Binding-site contacts:
Ligand atom C5 contacts residue TYR72 of chain 4.E at 3.5 Å (hydrophobic).
Ligand atom O6 contacts residue ASN93 of chain 4.E at 2.8 Å (h-bond).
Ligand atom O10 contacts residue THR291 of chain 4.E at 4.0 Å.
Ligand atom O1B contacts residue ARG77 of chain 4.E at 2.8 Å (salt-bridge).
Ligand atom O1B contacts residue TYR72 of chain 4.E at 3.7 Å.
Ligand atom C7 contacts residue TYR72 of chain 4.E at 4.2 Å (hydrophobic).
Ligand atom C3 contacts residue GLY78 of chain 4.E at 4.2 Å.
Ligand atom C4 contacts residue ARG77 of chain 4.E at 4.2 Å.
Ligand atom C2 contacts residue GLY78 of chain 4.E at 4.2 Å.
Ligand atom C3 contacts residue VAL296 of chain 4.E at 3.5 Å (hydrophobic).
Ligand atom C4 contacts residue TYR72 of chain 4.E at 3.2 Å (hydrophobic).
Ligand atom O1A contacts residue ARG77 of chain 4.E at 3.1 Å (salt-bridge).
Ligand atom O1A contacts residue GLY78 of chain 4.E at 3.6 Å (h-bond).
Ligand atom C1 contacts residue TYR72 of chain 4.E at 3.7 Å (hydrophobic).
Ligand atom O10 contacts residue ASN293 of chain 4.E at 3.8 Å.
Ligand atom O3 contacts residue VAL296 of chain 4.E at 4.2 Å.
Ligand atom O3 contacts residue GLY78 of chain 4.E at 3.6 Å.
Ligand atom C3 contacts residue HIS298 of chain 4.E at 3.6 Å.
Ligand atom C6 contacts residue ASN93 of chain 4.E at 3.5 Å.
Ligand atom C6 contacts residue TYR72 of chain 4.E at 3.5 Å (hydrophobic).
Ligand atom O6 contacts residue GLY78 of chain 4.E at 3.8 Å.
Ligand atom C4 contacts residue GLY78 of chain 4.E at 3.4 Å.
Ligand atom O4 contacts residue THR291 of chain 4.E at 3.4 Å.
Ligand atom N5 contacts residue TYR72 of chain 4.E at 3.2 Å (h-bond).
Ligand atom O4 contacts residue VAL296 of chain 4.E at 4.2 Å.
Ligand atom O1A contacts residue TYR72 of chain 4.E at 3.4 Å.
Ligand atom O4 contacts residue GLY78 of chain 4.E at 3.1 Å.
Ligand atom C8 contacts residue TYR72 of chain 4.E at 4.2 Å (hydrophobic).
Ligand atom O4 contacts residue ILE79 of chain 4.E at 3.4 Å (h-bond).
Ligand atom C4 contacts residue HIS298 of chain 4.E at 3.7 Å.
Ligand atom C10 contacts residue TYR72 of chain 4.E at 4.2 Å (hydrophobic).
Ligand atom O4 contacts residue TYR72 of chain 4.E at 3.9 Å.
Ligand atom O8 contacts residue TYR72 of chain 4.E at 3.2 Å (h-bond).
Ligand atom O4 contacts residue HIS298 of chain 4.E at 3.1 Å (h-bond).
Ligand atom C3 contacts residue GLY78 of chain 4.E at 4.1 Å.
Ligand atom O6 contacts residue ARG77 of chain 4.E at 4.0 Å.
Ligand atom C11 contacts residue ASP85 of chain 4.A at 3.8 Å.
Ligand atom C5 contacts residue ASN93 of chain 4.E at 4.3 Å.
Ligand atom O6 contacts residue THR94 of chain 4.E at 3.7 Å.
Ligand atom C1 contacts residue ARG77 of chain 4.E at 3.4 Å.

This small molecule binds to this protein.
Small molecule (SMILES): CC(=O)N[C@H]1[C@H]([C@H](O)[C@H](O)CO)O[C@@](O[C@H]2[C@@H](O)[C@@H](CO)O[C@@H](O[C@H]3[C@H](O)[C@@H](O)[C@H](O)O[C@@H]3CO)[C@@H]2O)(C(=O)O)C[C@@H]1O

Sequence of chain 4.A:
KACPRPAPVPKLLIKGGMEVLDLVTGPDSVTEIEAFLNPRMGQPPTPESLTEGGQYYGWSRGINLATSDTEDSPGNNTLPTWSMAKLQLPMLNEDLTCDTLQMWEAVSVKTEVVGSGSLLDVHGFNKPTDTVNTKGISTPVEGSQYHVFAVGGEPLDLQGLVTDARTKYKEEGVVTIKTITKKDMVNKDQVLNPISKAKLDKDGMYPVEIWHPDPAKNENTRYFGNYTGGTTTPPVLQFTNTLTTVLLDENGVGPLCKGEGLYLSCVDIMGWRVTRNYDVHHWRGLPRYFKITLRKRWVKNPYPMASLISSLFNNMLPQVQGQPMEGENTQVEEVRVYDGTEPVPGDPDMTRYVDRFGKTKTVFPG

Sequence of chain 4.E:
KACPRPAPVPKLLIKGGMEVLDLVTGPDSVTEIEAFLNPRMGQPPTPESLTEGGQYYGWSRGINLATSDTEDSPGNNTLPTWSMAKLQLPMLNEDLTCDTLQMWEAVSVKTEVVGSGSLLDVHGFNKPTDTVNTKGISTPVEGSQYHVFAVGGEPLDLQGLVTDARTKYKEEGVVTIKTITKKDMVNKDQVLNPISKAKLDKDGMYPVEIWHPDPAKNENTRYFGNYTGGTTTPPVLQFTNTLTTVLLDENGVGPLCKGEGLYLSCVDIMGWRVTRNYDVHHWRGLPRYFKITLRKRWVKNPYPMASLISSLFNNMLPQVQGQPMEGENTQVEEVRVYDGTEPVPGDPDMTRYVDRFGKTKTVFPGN